A small-molecule ligand and the protein it binds are described below.
Small molecule (SMILES): C[C@H](O)[C@H](N)[C@@H]1O[C@](O)(C(=O)O)C[C@H](O)[C@@H]1N

Sequence of chain 1.G:
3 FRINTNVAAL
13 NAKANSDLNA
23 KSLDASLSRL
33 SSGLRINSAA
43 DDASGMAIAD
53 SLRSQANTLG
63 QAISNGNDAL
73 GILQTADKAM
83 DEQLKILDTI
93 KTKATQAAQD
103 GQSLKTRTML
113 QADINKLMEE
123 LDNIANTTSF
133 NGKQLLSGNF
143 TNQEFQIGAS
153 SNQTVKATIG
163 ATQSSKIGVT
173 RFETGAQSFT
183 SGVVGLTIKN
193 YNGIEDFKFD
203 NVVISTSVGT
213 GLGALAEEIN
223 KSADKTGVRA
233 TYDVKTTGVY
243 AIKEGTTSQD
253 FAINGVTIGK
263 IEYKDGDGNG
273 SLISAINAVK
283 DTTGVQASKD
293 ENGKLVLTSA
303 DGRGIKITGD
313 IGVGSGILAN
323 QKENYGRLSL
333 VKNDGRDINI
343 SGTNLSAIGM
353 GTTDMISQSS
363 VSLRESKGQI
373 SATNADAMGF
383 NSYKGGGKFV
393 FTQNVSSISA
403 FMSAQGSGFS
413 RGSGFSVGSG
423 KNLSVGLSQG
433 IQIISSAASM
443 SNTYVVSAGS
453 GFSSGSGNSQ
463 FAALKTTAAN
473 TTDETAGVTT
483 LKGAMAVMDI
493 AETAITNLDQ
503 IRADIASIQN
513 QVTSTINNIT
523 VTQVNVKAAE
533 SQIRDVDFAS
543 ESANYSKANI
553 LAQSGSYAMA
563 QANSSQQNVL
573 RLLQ

Binding-site contacts:
Ligand atom C4 contacts residue SER348 of chain 1.G at 3.5 Å.
Ligand atom O4 contacts residue SER183 of chain 1.G at 3.0 Å (h-bond).
Ligand atom O1B contacts residue SER348 of chain 1.G at 2.7 Å (h-bond).
Ligand atom O8 contacts residue SER348 of chain 1.G at 4.2 Å.
Ligand atom C1 contacts residue SER348 of chain 1.G at 1.7 Å.
Ligand atom C5 contacts residue THR182 of chain 1.G at 4.3 Å.
Ligand atom O1A contacts residue LEU347 of chain 1.G at 3.9 Å.
Ligand atom C5 contacts residue SER348 of chain 1.G at 4.2 Å.
Ligand atom C1 contacts residue ASN346 of chain 1.G at 3.7 Å.
Ligand atom C4 contacts residue ASN346 of chain 1.G at 4.3 Å.
Ligand atom C4 contacts residue SER183 of chain 1.G at 3.5 Å.
Ligand atom C6 contacts residue THR182 of chain 1.G at 3.8 Å.
Ligand atom C3 contacts residue SER183 of chain 1.G at 4.1 Å.
Ligand atom N7 contacts residue THR182 of chain 1.G at 4.2 Å.
Ligand atom O8 contacts residue THR182 of chain 1.G at 3.5 Å.
Ligand atom C8 contacts residue THR182 of chain 1.G at 4.3 Å.
Ligand atom C3 contacts residue SER348 of chain 1.G at 2.4 Å.
Ligand atom C2 contacts residue SER348 of chain 1.G at 1.4 Å.
Ligand atom C4 contacts residue THR182 of chain 1.G at 4.1 Å.
Ligand atom O1A contacts residue ASN346 of chain 1.G at 2.8 Å (h-bond).
Ligand atom C3 contacts residue ASN346 of chain 1.G at 3.2 Å.
Ligand atom O6 contacts residue SER348 of chain 1.G at 2.7 Å (h-bond).
Ligand atom C6 contacts residue SER348 of chain 1.G at 3.6 Å.
Ligand atom O4 contacts residue ASN346 of chain 1.G at 4.4 Å.
Ligand atom C7 contacts residue THR182 of chain 1.G at 4.4 Å.
Ligand atom O1A contacts residue SER348 of chain 1.G at 2.2 Å (h-bond).
Ligand atom C2 contacts residue ASN346 of chain 1.G at 4.0 Å.